Binding-site contacts:
Ligand atom C1 contacts residue ASN286 of chain 1.C at 1.4 Å.
Ligand atom C8 contacts residue ASN286 of chain 1.C at 3.5 Å.
Ligand atom C5 contacts residue ASN286 of chain 1.C at 3.7 Å.
Ligand atom C2 contacts residue ASN286 of chain 1.C at 2.5 Å.
Ligand atom C3 contacts residue ASN286 of chain 1.C at 3.8 Å.
Ligand atom O5 contacts residue ASN286 of chain 1.C at 2.4 Å (h-bond).
Ligand atom C4 contacts residue ASN286 of chain 1.C at 4.2 Å.
Ligand atom N2 contacts residue ASN286 of chain 1.C at 2.9 Å (h-bond).
Ligand atom O7 contacts residue ASN286 of chain 1.C at 4.2 Å.
Ligand atom C7 contacts residue ASN286 of chain 1.C at 3.4 Å.

A small-molecule ligand and the protein it binds are described below.
Small molecule (SMILES): CC(=O)N[C@@H]1[C@@H](O)[C@H](O)[C@@H](CO)O[C@H]1O

Sequence of chain 1.C:
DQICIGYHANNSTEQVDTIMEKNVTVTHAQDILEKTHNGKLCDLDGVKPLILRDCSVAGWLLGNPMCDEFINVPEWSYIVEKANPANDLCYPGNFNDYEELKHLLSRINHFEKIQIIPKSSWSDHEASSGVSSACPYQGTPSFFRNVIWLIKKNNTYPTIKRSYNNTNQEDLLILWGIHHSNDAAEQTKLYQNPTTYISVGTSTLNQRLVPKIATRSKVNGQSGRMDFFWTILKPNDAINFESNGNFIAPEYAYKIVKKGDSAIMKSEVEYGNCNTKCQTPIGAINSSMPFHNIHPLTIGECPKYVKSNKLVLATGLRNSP